Sequence of chain 1.B:
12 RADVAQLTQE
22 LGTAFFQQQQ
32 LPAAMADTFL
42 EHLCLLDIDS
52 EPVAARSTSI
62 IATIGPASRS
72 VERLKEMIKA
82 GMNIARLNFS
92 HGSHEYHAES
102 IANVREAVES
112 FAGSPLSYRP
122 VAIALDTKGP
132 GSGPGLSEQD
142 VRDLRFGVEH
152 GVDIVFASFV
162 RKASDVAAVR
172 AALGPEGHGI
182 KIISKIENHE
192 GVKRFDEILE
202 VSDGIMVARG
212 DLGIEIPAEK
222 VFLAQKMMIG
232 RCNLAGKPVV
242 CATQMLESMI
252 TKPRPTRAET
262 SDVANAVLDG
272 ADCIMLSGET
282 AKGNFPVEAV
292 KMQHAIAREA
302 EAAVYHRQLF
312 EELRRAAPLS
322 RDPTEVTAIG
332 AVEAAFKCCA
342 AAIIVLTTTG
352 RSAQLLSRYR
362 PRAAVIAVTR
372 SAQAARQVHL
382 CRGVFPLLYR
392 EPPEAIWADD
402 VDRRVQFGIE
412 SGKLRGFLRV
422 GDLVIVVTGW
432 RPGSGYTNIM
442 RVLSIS

This small molecule binds to this protein.
Small molecule (SMILES): O=P(O)(O)OC[C@H]1O[C@](O)(COP(=O)(O)O)[C@@H](O)[C@@H]1O

Binding-site contacts:
Ligand atom O5P contacts residue THR349 of chain 1.B at 3.3 Å (h-bond).
Ligand atom O3 contacts residue GLY430 of chain 1.B at 3.2 Å.
Ligand atom C3 contacts residue GLY434 of chain 1.B at 3.5 Å.
Ligand atom O3 contacts residue ARG432 of chain 1.B at 2.8 Å (salt-bridge).
Ligand atom O3P contacts residue ARG405 of chain 1.B at 3.0 Å (salt-bridge).
Ligand atom O1 contacts residue GLY434 of chain 1.B at 3.7 Å.
Ligand atom O6 contacts residue THR348 of chain 1.B at 3.6 Å.
Ligand atom O6P contacts residue GLY436 of chain 1.B at 2.8 Å (h-bond).
Ligand atom O3P contacts residue TRP398 of chain 1.B at 2.7 Å (h-bond).
Ligand atom O4P contacts residue ARG352 of chain 1.B at 3.8 Å.
Ligand atom O4 contacts residue THR438 of chain 1.B at 3.5 Å (h-bond).
Ligand atom P2 contacts residue THR348 of chain 1.B at 3.5 Å.
Ligand atom O6 contacts residue THR349 of chain 1.B at 3.1 Å (h-bond).
Ligand atom O5P contacts residue THR350 of chain 1.B at 2.7 Å (h-bond).
Ligand atom P1 contacts residue ARG405 of chain 1.B at 3.7 Å.
Ligand atom O5 contacts residue LEU347 of chain 1.B at 3.8 Å.
Ligand atom P2 contacts residue THR349 of chain 1.B at 3.7 Å.
Ligand atom P2 contacts residue SER435 of chain 1.B at 3.4 Å.
Ligand atom O2 contacts residue LEU347 of chain 1.B at 3.5 Å.
Ligand atom C5 contacts residue GLY434 of chain 1.B at 3.4 Å.
Ligand atom O2P contacts residue GLY434 of chain 1.B at 2.8 Å (h-bond).
Ligand atom O5P contacts residue THR348 of chain 1.B at 3.6 Å (h-bond).
Ligand atom O6P contacts residue SER353 of chain 1.B at 3.6 Å.
Ligand atom C4 contacts residue GLY434 of chain 1.B at 3.3 Å.
Ligand atom C6 contacts residue THR438 of chain 1.B at 3.5 Å.
Ligand atom O1P contacts residue ARG405 of chain 1.B at 2.8 Å (salt-bridge).
Ligand atom O4 contacts residue GLY436 of chain 1.B at 3.7 Å.
Ligand atom C6 contacts residue SER353 of chain 1.B at 3.7 Å.
Ligand atom O4 contacts residue GLY434 of chain 1.B at 2.6 Å (h-bond).
Ligand atom C6 contacts residue LEU347 of chain 1.B at 3.6 Å (hydrophobic).
Ligand atom O4 contacts residue TYR437 of chain 1.B at 2.8 Å (h-bond).
Ligand atom O5P contacts residue SER435 of chain 1.B at 2.7 Å (h-bond).
Ligand atom O2P contacts residue PRO433 of chain 1.B at 3.6 Å.
Ligand atom O3 contacts residue TRP398 of chain 1.B at 3.6 Å.
Ligand atom O6P contacts residue SER435 of chain 1.B at 3.1 Å (h-bond).
Ligand atom P2 contacts residue SER353 of chain 1.B at 3.6 Å.
Ligand atom O4P contacts residue SER353 of chain 1.B at 2.7 Å (h-bond).
Ligand atom O2 contacts residue GLY430 of chain 1.B at 3.5 Å (h-bond).
Ligand atom C3 contacts residue ARG432 of chain 1.B at 3.3 Å.
Ligand atom O4P contacts residue THR348 of chain 1.B at 2.5 Å (h-bond).